Binding-site contacts:
Ligand atom O3 contacts residue GLY79 of chain 1.A at 2.7 Å (h-bond).
Ligand atom C7 contacts residue ASN52 of chain 1.A at 3.6 Å.
Ligand atom C2 contacts residue ASN52 of chain 1.A at 2.4 Å.
Ligand atom C5 contacts residue CYS53 of chain 1.A at 4.3 Å (hydrophobic).
Ligand atom O7 contacts residue GLY79 of chain 1.A at 3.0 Å.
Ligand atom O4 contacts residue CYS53 of chain 1.A at 4.1 Å.
Ligand atom N2 contacts residue ASN52 of chain 1.A at 2.9 Å (h-bond).
Ligand atom O3 contacts residue LEU80 of chain 1.A at 4.0 Å.
Ligand atom C7 contacts residue GLY79 of chain 1.A at 3.7 Å.
Ligand atom C8 contacts residue GLY79 of chain 1.A at 3.5 Å.
Ligand atom C3 contacts residue GLY79 of chain 1.A at 4.1 Å.
Ligand atom O3 contacts residue ALA55 of chain 1.A at 3.0 Å (h-bond).
Ligand atom C3 contacts residue LEU80 of chain 1.A at 4.4 Å (hydrophobic).
Ligand atom O7 contacts residue SER77 of chain 1.A at 4.5 Å.
Ligand atom C7 contacts residue LEU80 of chain 1.A at 3.5 Å (hydrophobic).
Ligand atom O5 contacts residue ASN52 of chain 1.A at 2.4 Å (h-bond).
Ligand atom C8 contacts residue ASN52 of chain 1.A at 3.5 Å.
Ligand atom O3 contacts residue CYS53 of chain 1.A at 3.0 Å (h-bond).
Ligand atom O3 contacts residue GLY81 of chain 1.A at 4.1 Å.
Ligand atom N2 contacts residue GLY79 of chain 1.A at 3.5 Å (h-bond).
Ligand atom C7 contacts residue GLY81 of chain 1.A at 3.1 Å.
Ligand atom C6 contacts residue ASN52 of chain 1.A at 4.4 Å.
Ligand atom C3 contacts residue SER54 of chain 1.A at 4.5 Å.
Ligand atom C3 contacts residue ALA55 of chain 1.A at 4.4 Å (hydrophobic).
Ligand atom C4 contacts residue CYS53 of chain 1.A at 3.2 Å (hydrophobic).
Ligand atom O7 contacts residue LEU80 of chain 1.A at 3.0 Å.
Ligand atom N2 contacts residue LEU80 of chain 1.A at 3.7 Å.
Ligand atom N2 contacts residue GLY81 of chain 1.A at 3.8 Å.
Ligand atom C1 contacts residue ASN52 of chain 1.A at 1.4 Å.
Ligand atom C6 contacts residue HIS51 of chain 1.A at 3.9 Å.
Ligand atom C5 contacts residue ASN52 of chain 1.A at 4.1 Å.
Ligand atom C4 contacts residue ASN52 of chain 1.A at 4.2 Å.
Ligand atom C3 contacts residue CYS53 of chain 1.A at 3.2 Å (hydrophobic).
Ligand atom C8 contacts residue GLY81 of chain 1.A at 3.9 Å.
Ligand atom O6 contacts residue ASN52 of chain 1.A at 3.7 Å.
Ligand atom O3 contacts residue SER54 of chain 1.A at 3.6 Å.
Ligand atom O7 contacts residue GLY81 of chain 1.A at 2.4 Å (h-bond).
Ligand atom O7 contacts residue PRO78 of chain 1.A at 4.5 Å.
Ligand atom C3 contacts residue ASN52 of chain 1.A at 3.8 Å.
Ligand atom C5 contacts residue ASN52 of chain 1.A at 3.7 Å.

Sequence of chain 1.A:
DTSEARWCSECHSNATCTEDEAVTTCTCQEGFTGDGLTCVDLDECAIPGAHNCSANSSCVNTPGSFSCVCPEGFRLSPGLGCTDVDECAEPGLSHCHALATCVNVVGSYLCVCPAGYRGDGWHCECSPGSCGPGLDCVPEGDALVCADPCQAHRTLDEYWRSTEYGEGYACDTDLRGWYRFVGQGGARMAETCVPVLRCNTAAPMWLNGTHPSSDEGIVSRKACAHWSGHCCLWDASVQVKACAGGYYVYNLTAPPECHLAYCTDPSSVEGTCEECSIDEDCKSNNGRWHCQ

A protein and the small-molecule ligand that binds it are described below.
Small molecule (SMILES): CC(=O)N[C@H]1[C@H](O[C@H]2[C@H](O)[C@@H](NC(C)=O)CO[C@@H]2CO[C@@H]2O[C@@H](C)[C@@H](O)[C@@H](O)[C@@H]2O)O[C@H](CO)[C@@H](O)[C@@H]1O